The small molecule below binds the protein below.
Small molecule (SMILES): CC1(C)[C@@H]2CC[C@@]1(C)C(=O)C2

Sequence of chain 1.A:
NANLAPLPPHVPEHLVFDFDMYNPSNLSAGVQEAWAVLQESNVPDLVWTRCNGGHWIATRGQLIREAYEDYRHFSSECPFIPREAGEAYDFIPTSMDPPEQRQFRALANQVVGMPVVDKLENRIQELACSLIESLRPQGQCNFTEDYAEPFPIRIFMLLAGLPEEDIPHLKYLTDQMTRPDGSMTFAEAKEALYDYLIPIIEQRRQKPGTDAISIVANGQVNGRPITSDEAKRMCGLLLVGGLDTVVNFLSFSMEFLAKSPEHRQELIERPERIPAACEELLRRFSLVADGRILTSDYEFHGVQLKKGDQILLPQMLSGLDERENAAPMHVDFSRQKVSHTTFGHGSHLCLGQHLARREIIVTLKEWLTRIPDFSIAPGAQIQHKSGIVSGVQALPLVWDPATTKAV

Binding-site contacts:
Ligand atom C10 contacts residue VAL247 of chain 1.A at 3.7 Å (hydrophobic).
Ligand atom C10 contacts residue VAL396 of chain 1.A at 4.3 Å (hydrophobic).
Ligand atom C4 contacts residue HEM1 of chain 1.C at 3.5 Å.
Ligand atom C5 contacts residue HEM1 of chain 1.C at 3.6 Å.
Ligand atom C9 contacts residue HEM1 of chain 1.C at 4.0 Å.
Ligand atom C8 contacts residue ILE395 of chain 1.A at 4.3 Å (hydrophobic).
Ligand atom C5 contacts residue GLY248 of chain 1.A at 4.5 Å.
Ligand atom C10 contacts residue PHE87 of chain 1.A at 4.0 Å (hydrophobic).
Ligand atom C9 contacts residue VAL295 of chain 1.A at 3.8 Å (hydrophobic).
Ligand atom O contacts residue TYR96 of chain 1.A at 2.9 Å (h-bond).
Ligand atom C3 contacts residue LEU244 of chain 1.A at 3.9 Å (hydrophobic).
Ligand atom C3 contacts residue TYR96 of chain 1.A at 3.9 Å (hydrophobic).
Ligand atom C8 contacts residue VAL295 of chain 1.A at 3.8 Å (hydrophobic).
Ligand atom C2 contacts residue TYR96 of chain 1.A at 3.6 Å (hydrophobic).
Ligand atom C9 contacts residue THR252 of chain 1.A at 4.4 Å.
Ligand atom C10 contacts residue ILE395 of chain 1.A at 4.3 Å (hydrophobic).
Ligand atom O contacts residue PHE87 of chain 1.A at 3.4 Å.
Ligand atom C6 contacts residue GLY248 of chain 1.A at 4.0 Å.
Ligand atom C6 contacts residue LEU244 of chain 1.A at 4.4 Å (hydrophobic).
Ligand atom C6 contacts residue VAL247 of chain 1.A at 4.0 Å (hydrophobic).
Ligand atom O contacts residue LEU244 of chain 1.A at 3.9 Å.
Ligand atom C8 contacts residue HEM1 of chain 1.C at 4.1 Å.
Ligand atom C9 contacts residue VAL396 of chain 1.A at 4.1 Å (hydrophobic).
Ligand atom C8 contacts residue ASP297 of chain 1.A at 3.9 Å.
Ligand atom C3 contacts residue THR101 of chain 1.A at 4.1 Å.
Ligand atom C10 contacts residue THR185 of chain 1.A at 4.3 Å.
Ligand atom C1 contacts residue VAL247 of chain 1.A at 4.3 Å (hydrophobic).
Ligand atom C2 contacts residue LEU244 of chain 1.A at 3.7 Å (hydrophobic).
Ligand atom C5 contacts residue LEU244 of chain 1.A at 4.4 Å (hydrophobic).
Ligand atom C3 contacts residue HEM1 of chain 1.C at 4.1 Å.
Ligand atom C2 contacts residue PHE87 of chain 1.A at 4.4 Å (hydrophobic).
Ligand atom C7 contacts residue VAL295 of chain 1.A at 4.5 Å (hydrophobic).